This protein binds this small molecule.
Small molecule (SMILES): NC[C@H]1O[C@H](O[C@H]2[C@H](O[C@@H]3O[C@H](CO)[C@@H](O)[C@H](N)[C@H]3O)[C@@H](O)[C@H](N)C[C@@H]2N)[C@H](N)[C@@H](O)[C@@H]1O

Sequence of chain 1.UB:
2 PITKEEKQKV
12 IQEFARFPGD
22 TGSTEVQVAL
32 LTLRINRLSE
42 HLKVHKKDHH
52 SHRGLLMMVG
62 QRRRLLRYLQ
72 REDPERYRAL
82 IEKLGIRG

Binding-site contacts:
Ligand atom N contacts residue ARG35 of chain 1.UB at 3.5 Å (salt-bridge).
Ligand atom C contacts residue ARG35 of chain 1.UB at 4.3 Å.
Ligand atom C11 contacts residue MG1 of chain 1.QI at 3.3 Å.
Ligand atom O5 contacts residue MG1 of chain 1.QI at 2.9 Å.
Ligand atom O6 contacts residue MG1 of chain 1.QI at 4.5 Å.